This protein binds this small molecule.
Small molecule (SMILES): CC(=O)N[C@H]1[C@H](O[C@H]2[C@H](O)[C@@H](NC(C)=O)CO[C@@H]2CO)O[C@H](CO)[C@@H](O[C@@H]2O[C@H](CO)[C@@H](O)[C@H](O)[C@@H]2O)[C@@H]1O

Binding-site contacts:
Ligand atom C1 contacts residue ASN237 of chain 19.E at 1.4 Å.
Ligand atom O5 contacts residue ASN237 of chain 19.E at 2.3 Å (h-bond).
Ligand atom C5 contacts residue ASN237 of chain 19.E at 3.6 Å.
Ligand atom C2 contacts residue ASN237 of chain 19.E at 2.6 Å.
Ligand atom C4 contacts residue ASN237 of chain 19.E at 4.3 Å.
Ligand atom N2 contacts residue ASN237 of chain 19.E at 3.1 Å (h-bond).
Ligand atom C7 contacts residue GLY216 of chain 19.E at 2.7 Å.
Ligand atom C8 contacts residue NAG1 of chain 19.I at 4.3 Å.
Ligand atom C1 contacts residue GLY216 of chain 19.E at 4.3 Å.
Ligand atom C8 contacts residue GLY216 of chain 19.E at 2.1 Å.
Ligand atom C2 contacts residue GLY216 of chain 19.E at 3.9 Å.
Ligand atom N2 contacts residue GLY216 of chain 19.E at 2.6 Å (h-bond).
Ligand atom O7 contacts residue ASN237 of chain 19.E at 3.8 Å.
Ligand atom O7 contacts residue GLY216 of chain 19.E at 3.9 Å.
Ligand atom O7 contacts residue NAG1 of chain 19.I at 3.7 Å.
Ligand atom C8 contacts residue LYS217 of chain 19.E at 3.9 Å.
Ligand atom C3 contacts residue ASN237 of chain 19.E at 3.9 Å.
Ligand atom C7 contacts residue ASN237 of chain 19.E at 3.7 Å.
Ligand atom C7 contacts residue NAG1 of chain 19.I at 4.4 Å.
Ligand atom N2 contacts residue ASN218 of chain 19.E at 4.4 Å.
Ligand atom O6 contacts residue ASN237 of chain 19.E at 4.4 Å.
Ligand atom O7 contacts residue ASN218 of chain 19.E at 3.5 Å (h-bond).
Ligand atom C7 contacts residue ASN218 of chain 19.E at 3.4 Å.
Ligand atom C8 contacts residue ASN218 of chain 19.E at 2.8 Å.

Sequence of chain 19.E:
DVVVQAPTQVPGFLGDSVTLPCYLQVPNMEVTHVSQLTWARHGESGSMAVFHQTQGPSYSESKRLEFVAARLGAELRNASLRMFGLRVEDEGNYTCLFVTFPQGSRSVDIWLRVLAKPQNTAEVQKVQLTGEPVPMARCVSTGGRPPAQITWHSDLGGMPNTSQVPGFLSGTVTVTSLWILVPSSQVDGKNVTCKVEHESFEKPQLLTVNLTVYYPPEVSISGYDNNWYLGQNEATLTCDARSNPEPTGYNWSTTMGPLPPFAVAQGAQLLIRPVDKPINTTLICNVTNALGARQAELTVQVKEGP